Binding-site contacts:
Ligand atom C3 contacts residue ASP33 of chain 1.A at 4.5 Å.
Ligand atom C5 contacts residue ASP33 of chain 1.A at 3.8 Å.
Ligand atom O1 contacts residue RSF1 of chain 1.O at 3.6 Å.
Ligand atom C5 contacts residue PRO34 of chain 1.A at 3.9 Å (hydrophobic).
Ligand atom O1 contacts residue PRO34 of chain 1.A at 4.0 Å.
Ligand atom C2 contacts residue ASP33 of chain 1.A at 3.5 Å.
Ligand atom C2 contacts residue TYR32 of chain 1.A at 4.1 Å (hydrophobic).
Ligand atom C6 contacts residue ASP33 of chain 1.A at 3.0 Å.
Ligand atom C5 contacts residue RSF1 of chain 1.O at 3.2 Å.
Ligand atom C1 contacts residue PRO34 of chain 1.A at 4.2 Å (hydrophobic).

Sequence of chain 1.A:
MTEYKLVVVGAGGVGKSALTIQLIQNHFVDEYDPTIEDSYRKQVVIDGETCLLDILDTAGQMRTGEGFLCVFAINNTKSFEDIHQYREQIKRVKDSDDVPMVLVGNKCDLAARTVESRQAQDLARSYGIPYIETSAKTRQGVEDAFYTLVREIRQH

A small-molecule ligand and the protein it binds are described below.
Small molecule (SMILES): O[C@H]1CO[C@H]2OCCC21